Binding-site contacts:
Ligand atom N3 contacts residue TRP47 of chain 21.D at 4.1 Å.
Ligand atom C6 contacts residue TRP47 of chain 21.D at 3.9 Å (hydrophobic).
Ligand atom N1 contacts residue TRP47 of chain 21.D at 4.3 Å.
Ligand atom C5 contacts residue TRP47 of chain 21.D at 3.8 Å (hydrophobic).
Ligand atom OP2 contacts residue GLY49 of chain 21.E at 4.2 Å.
Ligand atom N7 contacts residue TRP47 of chain 21.D at 3.7 Å.
Ligand atom N9 contacts residue TRP47 of chain 21.D at 3.9 Å.
Ligand atom C2 contacts residue TRP47 of chain 21.D at 4.2 Å (hydrophobic).
Ligand atom C6 contacts residue THR48 of chain 21.D at 4.2 Å.
Ligand atom O4' contacts residue LYS143 of chain 21.D at 4.1 Å.
Ligand atom C4 contacts residue TRP47 of chain 21.D at 3.9 Å (hydrophobic).
Ligand atom N6 contacts residue TYR50 of chain 21.D at 4.2 Å.
Ligand atom O4' contacts residue TRP47 of chain 21.D at 4.1 Å.
Ligand atom N6 contacts residue TRP47 of chain 21.D at 3.8 Å.
Ligand atom C8 contacts residue TRP47 of chain 21.D at 3.8 Å (hydrophobic).
Ligand atom C5' contacts residue VAL178 of chain 21.E at 4.5 Å (hydrophobic).
Ligand atom N1 contacts residue THR48 of chain 21.D at 4.0 Å.
Ligand atom N6 contacts residue THR48 of chain 21.D at 3.3 Å (h-bond).
Ligand atom C1' contacts residue TRP47 of chain 21.D at 4.3 Å (hydrophobic).
Ligand atom OP2 contacts residue VAL178 of chain 21.E at 4.5 Å.

Sequence of chain 21.D:
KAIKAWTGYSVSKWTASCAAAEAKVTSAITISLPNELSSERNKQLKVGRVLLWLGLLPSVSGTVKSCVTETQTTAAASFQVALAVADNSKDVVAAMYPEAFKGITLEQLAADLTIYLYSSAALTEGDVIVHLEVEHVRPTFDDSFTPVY

Sequence of chain 21.E:
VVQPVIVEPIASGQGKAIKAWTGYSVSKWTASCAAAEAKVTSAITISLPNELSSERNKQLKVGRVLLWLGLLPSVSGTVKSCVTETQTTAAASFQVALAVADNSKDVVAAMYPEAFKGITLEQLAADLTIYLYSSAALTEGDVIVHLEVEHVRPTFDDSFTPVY

The small molecule below binds the protein below.
Small molecule (SMILES): Nc1ncnc2c1ncn2[C@@H]1O[C@H](COO[C@@H]2C[C@@H](CO[P](=O)(O)O[C@H]3[C@@H](O)[C@H](n4cnc5c(N)ncnc54)O[C@@H]3COP(=O)=O)O[C@H]2n2ccc(=O)[nH]c2=O)[C@@H](OOP(O)OC[C@H]2O[C@@H](n3ccc(=O)[nH]c3=O)[C@H](O)[C@@H]2O)[C@H]1O.Op1oo1